Binding-site contacts:
Ligand atom C2 contacts residue ASN154 of chain 17.E at 2.5 Å.
Ligand atom C1 contacts residue SER156 of chain 17.E at 4.5 Å.
Ligand atom C3 contacts residue ASN154 of chain 17.E at 3.8 Å.
Ligand atom O5 contacts residue ASN154 of chain 17.E at 2.4 Å (h-bond).
Ligand atom C7 contacts residue ASN154 of chain 17.E at 3.6 Å.
Ligand atom C1 contacts residue SER157 of chain 17.E at 4.2 Å.
Ligand atom C8 contacts residue ASN154 of chain 17.E at 4.0 Å.
Ligand atom C1 contacts residue ASN154 of chain 17.E at 1.4 Å.
Ligand atom O5 contacts residue SER157 of chain 17.E at 3.9 Å.
Ligand atom O7 contacts residue ASN154 of chain 17.E at 4.0 Å.
Ligand atom N2 contacts residue ASN154 of chain 17.E at 2.9 Å (h-bond).
Ligand atom C5 contacts residue ASN154 of chain 17.E at 3.6 Å.
Ligand atom C4 contacts residue ASN154 of chain 17.E at 4.2 Å.

Sequence of chain 17.E:
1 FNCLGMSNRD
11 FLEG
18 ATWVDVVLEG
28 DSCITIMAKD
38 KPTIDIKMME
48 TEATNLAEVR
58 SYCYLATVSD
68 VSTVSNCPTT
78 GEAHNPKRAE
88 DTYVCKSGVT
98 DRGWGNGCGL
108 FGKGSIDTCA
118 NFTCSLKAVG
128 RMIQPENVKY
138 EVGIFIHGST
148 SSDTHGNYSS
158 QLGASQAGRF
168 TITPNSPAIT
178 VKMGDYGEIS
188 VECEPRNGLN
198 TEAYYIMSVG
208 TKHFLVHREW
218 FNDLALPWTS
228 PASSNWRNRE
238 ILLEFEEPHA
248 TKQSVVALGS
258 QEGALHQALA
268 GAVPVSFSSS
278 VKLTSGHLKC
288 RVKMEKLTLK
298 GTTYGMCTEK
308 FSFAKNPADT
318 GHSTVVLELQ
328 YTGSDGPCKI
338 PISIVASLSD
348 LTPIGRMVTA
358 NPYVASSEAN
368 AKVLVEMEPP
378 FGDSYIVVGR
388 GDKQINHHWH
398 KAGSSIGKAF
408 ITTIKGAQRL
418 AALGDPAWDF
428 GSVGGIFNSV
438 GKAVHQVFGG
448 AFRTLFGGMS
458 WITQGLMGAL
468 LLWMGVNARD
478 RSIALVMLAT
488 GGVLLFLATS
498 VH

This small molecule binds to this protein.
Small molecule (SMILES): CC(=O)N[C@@H]1[C@@H](O)[C@H](O)[C@@H](CO)O[C@H]1O